This protein binds this small molecule.
Small molecule (SMILES): CC(=O)N[C@@H]1[C@@H](O)[C@H](O)[C@@H](CO)O[C@H]1O

Sequence of chain 5.B:
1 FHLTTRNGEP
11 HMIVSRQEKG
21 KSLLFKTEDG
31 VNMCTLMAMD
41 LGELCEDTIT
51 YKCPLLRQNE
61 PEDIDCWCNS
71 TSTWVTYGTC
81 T

Binding-site contacts:
Ligand atom C4 contacts residue NAG1 of chain 5.R at 3.2 Å.
Ligand atom O1 contacts residue MET33 of chain 5.B at 3.9 Å.
Ligand atom O6 contacts residue NAG1 of chain 5.R at 3.0 Å.
Ligand atom O5 contacts residue ASN69 of chain 5.B at 2.8 Å (h-bond).
Ligand atom O7 contacts residue ASN69 of chain 5.B at 3.8 Å.
Ligand atom O3 contacts residue VAL31 of chain 5.B at 3.6 Å.
Ligand atom C2 contacts residue ASN69 of chain 5.B at 4.2 Å.
Ligand atom C1 contacts residue VAL31 of chain 5.B at 4.3 Å (hydrophobic).
Ligand atom C5 contacts residue MET33 of chain 5.B at 3.7 Å (hydrophobic).
Ligand atom C1 contacts residue ASN69 of chain 5.B at 2.7 Å.
Ligand atom O4 contacts residue NAG1 of chain 5.R at 3.0 Å.
Ligand atom C5 contacts residue ASN69 of chain 5.B at 3.7 Å.
Ligand atom C6 contacts residue MET33 of chain 5.B at 3.5 Å (hydrophobic).
Ligand atom C7 contacts residue SER70 of chain 5.B at 4.4 Å.
Ligand atom C8 contacts residue SER70 of chain 5.B at 3.7 Å.
Ligand atom O3 contacts residue NAG1 of chain 5.R at 2.6 Å (h-bond).
Ligand atom C3 contacts residue VAL31 of chain 5.B at 3.0 Å (hydrophobic).
Ligand atom C6 contacts residue ASN69 of chain 5.B at 4.4 Å.
Ligand atom N2 contacts residue VAL31 of chain 5.B at 4.0 Å.
Ligand atom O1 contacts residue ASN69 of chain 5.B at 2.1 Å (h-bond).
Ligand atom C7 contacts residue ASN69 of chain 5.B at 3.8 Å.
Ligand atom C4 contacts residue VAL31 of chain 5.B at 3.8 Å (hydrophobic).
Ligand atom C8 contacts residue ASN69 of chain 5.B at 3.4 Å.
Ligand atom O1 contacts residue SER70 of chain 5.B at 4.2 Å.
Ligand atom C5 contacts residue NAG1 of chain 5.R at 4.3 Å.
Ligand atom O4 contacts residue VAL31 of chain 5.B at 3.3 Å.
Ligand atom C5 contacts residue VAL31 of chain 5.B at 4.2 Å (hydrophobic).
Ligand atom O5 contacts residue MET33 of chain 5.B at 4.2 Å.
Ligand atom C8 contacts residue ARG57 of chain 5.B at 4.2 Å.
Ligand atom C6 contacts residue LEU24 of chain 5.B at 4.5 Å (hydrophobic).
Ligand atom N2 contacts residue ASN69 of chain 5.B at 4.3 Å.
Ligand atom C2 contacts residue VAL31 of chain 5.B at 4.0 Å (hydrophobic).
Ligand atom C3 contacts residue NAG1 of chain 5.R at 3.7 Å.
Ligand atom C6 contacts residue NAG1 of chain 5.R at 4.3 Å.
Ligand atom O1 contacts residue VAL31 of chain 5.B at 3.4 Å (h-bond).